Binding-site contacts:
Ligand atom O3 contacts residue ASN741 of chain 1.A at 3.8 Å.
Ligand atom C6 contacts residue ALA731 of chain 1.A at 3.5 Å (hydrophobic).
Ligand atom C1 contacts residue GLU725 of chain 1.A at 3.9 Å.
Ligand atom O2 contacts residue GLY743 of chain 1.A at 3.7 Å.
Ligand atom C1 contacts residue ASN738 of chain 1.A at 3.7 Å.
Ligand atom O1 contacts residue ASP760 of chain 1.A at 3.9 Å.
Ligand atom O5 contacts residue LYS745 of chain 1.A at 2.6 Å (salt-bridge).
Ligand atom C3 contacts residue LEU742 of chain 1.A at 3.7 Å (hydrophobic).
Ligand atom O2 contacts residue HIS712 of chain 1.A at 3.7 Å.
Ligand atom C6 contacts residue ASN728 of chain 1.A at 3.4 Å.
Ligand atom O6 contacts residue TYR734 of chain 1.A at 3.4 Å (h-bond).
Ligand atom C6 contacts residue LYS745 of chain 1.A at 3.3 Å.
Ligand atom O6 contacts residue PHE727 of chain 1.A at 3.4 Å.
Ligand atom O6 contacts residue ASN738 of chain 1.A at 2.7 Å (h-bond).
Ligand atom C3 contacts residue GLU725 of chain 1.A at 3.4 Å.
Ligand atom O2 contacts residue LEU742 of chain 1.A at 3.0 Å (h-bond).
Ligand atom O3 contacts residue GLU725 of chain 1.A at 2.4 Å (salt-bridge).
Ligand atom O5 contacts residue ASN738 of chain 1.A at 3.2 Å (h-bond).
Ligand atom C5 contacts residue LEU742 of chain 1.A at 3.7 Å (hydrophobic).
Ligand atom C2 contacts residue GLU725 of chain 1.A at 3.5 Å.
Ligand atom O3 contacts residue ASN738 of chain 1.A at 3.4 Å (h-bond).
Ligand atom O4 contacts residue LEU742 of chain 1.A at 3.2 Å.
Ligand atom C5 contacts residue LYS745 of chain 1.A at 3.5 Å.
Ligand atom O2 contacts residue GLU725 of chain 1.A at 3.4 Å (salt-bridge).
Ligand atom O1 contacts residue HIS712 of chain 1.A at 3.2 Å.
Ligand atom C6 contacts residue TYR734 of chain 1.A at 3.7 Å (hydrophobic).
Ligand atom C6 contacts residue LEU742 of chain 1.A at 3.3 Å (hydrophobic).
Ligand atom C1 contacts residue LYS745 of chain 1.A at 3.4 Å.
Ligand atom O6 contacts residue LYS732 of chain 1.A at 3.9 Å.
Ligand atom O5 contacts residue ASN728 of chain 1.A at 3.6 Å.
Ligand atom O3 contacts residue ASN728 of chain 1.A at 3.0 Å (h-bond).
Ligand atom O6 contacts residue ALA731 of chain 1.A at 3.6 Å.
Ligand atom C2 contacts residue ASN738 of chain 1.A at 3.9 Å.
Ligand atom C6 contacts residue ASN738 of chain 1.A at 3.8 Å.
Ligand atom O2 contacts residue ASN741 of chain 1.A at 3.4 Å (h-bond).
Ligand atom O2 contacts residue GLY740 of chain 1.A at 3.2 Å.
Ligand atom O1 contacts residue LYS745 of chain 1.A at 3.4 Å (salt-bridge).
Ligand atom O4 contacts residue GLN733 of chain 1.A at 3.9 Å.
Ligand atom O6 contacts residue GLN733 of chain 1.A at 3.3 Å (h-bond).
Ligand atom O6 contacts residue ASN728 of chain 1.A at 3.5 Å (h-bond).

This protein binds this small molecule.
Small molecule (SMILES): OC[C@H]1O[C@H](O[C@H]2[C@H](O)[C@@H](O)[C@@H](O[C@H]3[C@H](O)[C@@H](O)[C@@H](O[C@H]4[C@H](O)[C@@H](O)[C@@H](O[C@H]5[C@H](O)[C@@H](O)[C@@H](O[C@H]6[C@H](O)[C@@H](O)[C@@H](O)O[C@@H]6CO)O[C@@H]5CO)O[C@@H]4CO)O[C@@H]3CO)O[C@@H]2CO)[C@H](O)[C@@H](O)[C@@H]1O

Sequence of chain 1.A:
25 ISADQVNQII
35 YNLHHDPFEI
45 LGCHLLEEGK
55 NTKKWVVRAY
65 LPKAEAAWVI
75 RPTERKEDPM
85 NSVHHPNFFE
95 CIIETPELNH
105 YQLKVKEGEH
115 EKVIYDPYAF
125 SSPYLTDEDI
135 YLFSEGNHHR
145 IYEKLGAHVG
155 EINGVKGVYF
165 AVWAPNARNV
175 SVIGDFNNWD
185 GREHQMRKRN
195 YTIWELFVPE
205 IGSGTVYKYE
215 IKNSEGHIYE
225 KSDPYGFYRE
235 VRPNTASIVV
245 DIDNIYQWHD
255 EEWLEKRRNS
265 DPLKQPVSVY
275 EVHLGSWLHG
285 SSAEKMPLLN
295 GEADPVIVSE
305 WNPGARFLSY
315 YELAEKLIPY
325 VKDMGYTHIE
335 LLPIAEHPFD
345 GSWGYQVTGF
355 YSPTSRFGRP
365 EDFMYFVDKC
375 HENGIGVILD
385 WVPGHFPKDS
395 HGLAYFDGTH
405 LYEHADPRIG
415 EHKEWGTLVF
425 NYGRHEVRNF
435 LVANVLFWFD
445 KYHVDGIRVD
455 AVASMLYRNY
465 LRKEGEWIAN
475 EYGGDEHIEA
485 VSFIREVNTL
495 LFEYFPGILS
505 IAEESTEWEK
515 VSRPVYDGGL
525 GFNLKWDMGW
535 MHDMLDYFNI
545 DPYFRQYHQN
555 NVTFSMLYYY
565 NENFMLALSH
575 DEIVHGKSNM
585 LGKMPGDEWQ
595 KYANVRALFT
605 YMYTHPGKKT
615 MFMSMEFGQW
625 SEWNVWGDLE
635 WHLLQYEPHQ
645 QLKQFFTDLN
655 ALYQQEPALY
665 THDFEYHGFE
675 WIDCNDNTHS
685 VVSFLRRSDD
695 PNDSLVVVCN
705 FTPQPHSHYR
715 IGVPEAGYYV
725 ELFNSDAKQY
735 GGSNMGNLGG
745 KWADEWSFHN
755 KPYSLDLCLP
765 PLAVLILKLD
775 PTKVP